This small molecule binds to this protein.
Small molecule (SMILES): OC[C@H]1O[C@@H](O[C@H]2[C@H](O)[C@@H](O)[C@H](O[C@H]3[C@H](O)[C@@H](O)[C@H](O)O[C@@H]3CO)O[C@@H]2CO)[C@H](O)[C@@H](O)[C@@H]1O

Sequence of chain 1.A:
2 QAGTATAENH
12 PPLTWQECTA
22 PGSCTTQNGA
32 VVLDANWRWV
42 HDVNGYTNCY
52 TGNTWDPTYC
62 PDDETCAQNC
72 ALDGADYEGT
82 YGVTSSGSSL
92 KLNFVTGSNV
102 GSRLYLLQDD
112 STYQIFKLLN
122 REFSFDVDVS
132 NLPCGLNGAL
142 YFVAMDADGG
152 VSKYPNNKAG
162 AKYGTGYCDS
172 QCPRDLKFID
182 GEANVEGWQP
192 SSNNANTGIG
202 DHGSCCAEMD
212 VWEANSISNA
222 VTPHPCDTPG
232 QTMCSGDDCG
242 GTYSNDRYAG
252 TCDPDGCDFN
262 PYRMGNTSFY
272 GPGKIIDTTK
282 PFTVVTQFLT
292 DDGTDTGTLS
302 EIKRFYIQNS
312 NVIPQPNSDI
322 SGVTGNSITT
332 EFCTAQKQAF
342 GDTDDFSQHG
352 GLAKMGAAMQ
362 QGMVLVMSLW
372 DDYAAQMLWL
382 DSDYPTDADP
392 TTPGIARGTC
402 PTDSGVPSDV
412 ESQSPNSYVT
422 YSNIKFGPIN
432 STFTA

Binding-site contacts:
Ligand atom C1 contacts residue ARG398 of chain 1.A at 3.7 Å.
Ligand atom C4 contacts residue BGC1 of chain 1.D at 3.4 Å.
Ligand atom C6 contacts residue GLN172 of chain 1.A at 3.2 Å.
Ligand atom C1 contacts residue THR243 of chain 1.A at 3.7 Å.
Ligand atom O6 contacts residue TRP380 of chain 1.A at 3.7 Å.
Ligand atom C2 contacts residue ASP373 of chain 1.A at 3.5 Å.
Ligand atom O2 contacts residue ALA376 of chain 1.A at 3.8 Å.
Ligand atom O5 contacts residue ARG248 of chain 1.A at 3.4 Å (salt-bridge).
Ligand atom C3 contacts residue ASP373 of chain 1.A at 3.7 Å.
Ligand atom C4 contacts residue TRP371 of chain 1.A at 3.5 Å (hydrophobic).
Ligand atom C1 contacts residue ASP343 of chain 1.A at 3.4 Å.
Ligand atom O2 contacts residue ASP256 of chain 1.A at 2.8 Å (salt-bridge).
Ligand atom C2 contacts residue ASP256 of chain 1.A at 3.7 Å.
Ligand atom C6 contacts residue TRP380 of chain 1.A at 3.8 Å (hydrophobic).
Ligand atom C2 contacts residue PRO255 of chain 1.A at 3.5 Å (hydrophobic).
Ligand atom C2 contacts residue TRP371 of chain 1.A at 3.7 Å (hydrophobic).
Ligand atom C5 contacts residue GLN172 of chain 1.A at 3.7 Å.
Ligand atom O4 contacts residue TRP380 of chain 1.A at 3.3 Å (h-bond).
Ligand atom O3 contacts residue ARG248 of chain 1.A at 3.6 Å.
Ligand atom O6 contacts residue ARG248 of chain 1.A at 3.1 Å (salt-bridge).
Ligand atom C6 contacts residue BGC1 of chain 1.D at 3.6 Å.
Ligand atom O5 contacts residue ARG264 of chain 1.A at 3.6 Å (salt-bridge).
Ligand atom O1 contacts residue ARG264 of chain 1.A at 3.2 Å (salt-bridge).
Ligand atom O4 contacts residue BGC1 of chain 1.D at 2.7 Å.
Ligand atom C3 contacts residue ASP256 of chain 1.A at 3.6 Å.
Ligand atom O4 contacts residue ASP256 of chain 1.A at 3.6 Å.
Ligand atom O2 contacts residue TRP380 of chain 1.A at 3.7 Å.
Ligand atom O1 contacts residue ASP343 of chain 1.A at 2.9 Å (salt-bridge).
Ligand atom O3 contacts residue ASP256 of chain 1.A at 3.7 Å.
Ligand atom O5 contacts residue ARG398 of chain 1.A at 3.4 Å (salt-bridge).
Ligand atom O2 contacts residue ASP373 of chain 1.A at 2.8 Å (salt-bridge).
Ligand atom O6 contacts residue ARG398 of chain 1.A at 2.9 Å (salt-bridge).
Ligand atom O6 contacts residue THR243 of chain 1.A at 3.7 Å.
Ligand atom O3 contacts residue TRP371 of chain 1.A at 3.3 Å.
Ligand atom O3 contacts residue ASP373 of chain 1.A at 2.8 Å (salt-bridge).
Ligand atom C3 contacts residue TRP371 of chain 1.A at 3.8 Å (hydrophobic).
Ligand atom C5 contacts residue TRP380 of chain 1.A at 3.5 Å (hydrophobic).
Ligand atom O6 contacts residue BGC1 of chain 1.D at 3.0 Å (h-bond).
Ligand atom O1 contacts residue ARG398 of chain 1.A at 3.0 Å (salt-bridge).
Ligand atom O6 contacts residue TRP371 of chain 1.A at 3.6 Å.